This small molecule binds to this protein.
Small molecule (SMILES): CC(=O)N[C@@H]1[C@@H](O)[C@H](O)[C@@H](CO)O[C@H]1O

Binding-site contacts:
Ligand atom C7 contacts residue ASN66 of chain 1.A at 3.7 Å.
Ligand atom O6 contacts residue VAL129 of chain 1.A at 4.4 Å.
Ligand atom C7 contacts residue PHE58 of chain 1.A at 3.7 Å (hydrophobic).
Ligand atom C2 contacts residue ASN66 of chain 1.A at 2.5 Å.
Ligand atom C4 contacts residue ASN66 of chain 1.A at 4.3 Å.
Ligand atom N2 contacts residue ASN66 of chain 1.A at 2.9 Å (h-bond).
Ligand atom O5 contacts residue ASN66 of chain 1.A at 2.4 Å (h-bond).
Ligand atom O7 contacts residue ASN66 of chain 1.A at 4.1 Å.
Ligand atom C1 contacts residue SER65 of chain 1.A at 4.5 Å.
Ligand atom C1 contacts residue ASN66 of chain 1.A at 1.4 Å.
Ligand atom C3 contacts residue ASN66 of chain 1.A at 3.8 Å.
Ligand atom O6 contacts residue LYS64 of chain 1.A at 2.6 Å (salt-bridge).
Ligand atom C8 contacts residue PHE58 of chain 1.A at 3.6 Å (hydrophobic).
Ligand atom O5 contacts residue LYS64 of chain 1.A at 3.4 Å (salt-bridge).
Ligand atom C6 contacts residue ASN126 of chain 1.A at 3.9 Å.
Ligand atom O5 contacts residue SER65 of chain 1.A at 4.0 Å.
Ligand atom C6 contacts residue LYS64 of chain 1.A at 3.4 Å.
Ligand atom C6 contacts residue VAL129 of chain 1.A at 4.2 Å (hydrophobic).
Ligand atom C5 contacts residue LYS64 of chain 1.A at 4.0 Å.
Ligand atom C5 contacts residue ASN66 of chain 1.A at 3.6 Å.
Ligand atom N2 contacts residue PHE58 of chain 1.A at 3.5 Å.
Ligand atom O6 contacts residue ASN126 of chain 1.A at 3.1 Å (h-bond).
Ligand atom C1 contacts residue PHE58 of chain 1.A at 4.4 Å (hydrophobic).

Sequence of chain 1.A:
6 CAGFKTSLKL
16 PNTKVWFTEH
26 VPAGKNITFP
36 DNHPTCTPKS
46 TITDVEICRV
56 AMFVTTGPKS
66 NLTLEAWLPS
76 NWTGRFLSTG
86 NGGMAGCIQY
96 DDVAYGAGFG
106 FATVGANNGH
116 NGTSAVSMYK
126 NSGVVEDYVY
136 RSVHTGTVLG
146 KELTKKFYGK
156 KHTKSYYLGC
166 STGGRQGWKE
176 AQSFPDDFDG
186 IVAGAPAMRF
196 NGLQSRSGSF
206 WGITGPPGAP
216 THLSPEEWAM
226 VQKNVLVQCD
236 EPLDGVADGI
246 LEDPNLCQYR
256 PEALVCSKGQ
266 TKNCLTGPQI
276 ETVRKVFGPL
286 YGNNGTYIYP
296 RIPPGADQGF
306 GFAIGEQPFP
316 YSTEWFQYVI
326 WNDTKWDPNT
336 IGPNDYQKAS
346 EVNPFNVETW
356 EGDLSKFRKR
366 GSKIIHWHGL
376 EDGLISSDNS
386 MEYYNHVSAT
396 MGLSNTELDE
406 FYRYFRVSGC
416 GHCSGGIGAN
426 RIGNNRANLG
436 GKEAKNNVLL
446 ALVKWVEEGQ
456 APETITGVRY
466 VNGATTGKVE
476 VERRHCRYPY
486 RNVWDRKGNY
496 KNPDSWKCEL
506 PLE